This small molecule binds to this protein.
Small molecule (SMILES): CC(=O)N[C@@H]1[C@@H](O)[C@H](O)[C@@H](CO)O[C@H]1O

Sequence of chain 1.A:
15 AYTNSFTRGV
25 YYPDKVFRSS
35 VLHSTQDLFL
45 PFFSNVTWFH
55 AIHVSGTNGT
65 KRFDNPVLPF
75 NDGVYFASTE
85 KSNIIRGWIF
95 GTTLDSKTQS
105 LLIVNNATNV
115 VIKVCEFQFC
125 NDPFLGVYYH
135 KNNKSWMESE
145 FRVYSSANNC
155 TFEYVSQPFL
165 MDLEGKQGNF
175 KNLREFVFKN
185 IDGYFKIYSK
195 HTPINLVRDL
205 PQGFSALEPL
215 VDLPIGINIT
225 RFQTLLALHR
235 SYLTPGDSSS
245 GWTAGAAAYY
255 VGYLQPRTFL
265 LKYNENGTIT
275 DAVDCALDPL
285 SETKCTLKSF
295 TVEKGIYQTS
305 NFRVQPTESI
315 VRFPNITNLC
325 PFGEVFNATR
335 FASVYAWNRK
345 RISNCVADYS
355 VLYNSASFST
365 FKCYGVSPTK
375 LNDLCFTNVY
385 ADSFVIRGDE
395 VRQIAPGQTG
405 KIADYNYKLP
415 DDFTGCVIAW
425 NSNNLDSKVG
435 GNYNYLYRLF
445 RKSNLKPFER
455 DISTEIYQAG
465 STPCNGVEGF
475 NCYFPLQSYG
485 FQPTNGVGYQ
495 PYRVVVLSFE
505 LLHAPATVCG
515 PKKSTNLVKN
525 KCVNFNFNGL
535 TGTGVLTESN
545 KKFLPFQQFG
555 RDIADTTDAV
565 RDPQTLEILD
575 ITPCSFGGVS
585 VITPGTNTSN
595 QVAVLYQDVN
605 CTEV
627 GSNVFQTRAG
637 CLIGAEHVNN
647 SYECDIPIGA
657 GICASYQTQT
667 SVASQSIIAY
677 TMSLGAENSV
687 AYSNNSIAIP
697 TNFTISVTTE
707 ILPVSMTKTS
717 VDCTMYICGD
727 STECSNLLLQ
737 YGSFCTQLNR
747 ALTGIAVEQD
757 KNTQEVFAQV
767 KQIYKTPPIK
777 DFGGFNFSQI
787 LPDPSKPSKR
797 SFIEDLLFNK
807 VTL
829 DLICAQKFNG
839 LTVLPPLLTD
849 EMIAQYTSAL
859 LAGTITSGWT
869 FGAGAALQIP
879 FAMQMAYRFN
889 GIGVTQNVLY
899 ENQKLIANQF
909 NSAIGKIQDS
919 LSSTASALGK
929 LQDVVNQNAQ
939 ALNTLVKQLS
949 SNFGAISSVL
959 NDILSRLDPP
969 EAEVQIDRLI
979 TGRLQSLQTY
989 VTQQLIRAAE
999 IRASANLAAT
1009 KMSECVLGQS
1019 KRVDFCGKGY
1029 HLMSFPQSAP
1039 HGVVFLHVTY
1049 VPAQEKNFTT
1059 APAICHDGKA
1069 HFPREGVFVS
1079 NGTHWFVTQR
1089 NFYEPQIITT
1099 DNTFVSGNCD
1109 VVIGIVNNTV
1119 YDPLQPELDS

Binding-site contacts:
Ligand atom C1 contacts residue GLN568 of chain 1.A at 4.0 Å.
Ligand atom O5 contacts residue ASN319 of chain 1.A at 2.4 Å (h-bond).
Ligand atom C4 contacts residue ASN319 of chain 1.A at 4.2 Å.
Ligand atom O5 contacts residue GLN568 of chain 1.A at 4.0 Å.
Ligand atom O7 contacts residue ASN319 of chain 1.A at 3.2 Å (h-bond).
Ligand atom C5 contacts residue GLN568 of chain 1.A at 3.6 Å.
Ligand atom C5 contacts residue ASN319 of chain 1.A at 3.7 Å.
Ligand atom C1 contacts residue ASN319 of chain 1.A at 1.4 Å.
Ligand atom C3 contacts residue ASN319 of chain 1.A at 3.8 Å.
Ligand atom C7 contacts residue ASN319 of chain 1.A at 3.5 Å.
Ligand atom C2 contacts residue ASN319 of chain 1.A at 2.5 Å.
Ligand atom N2 contacts residue ASN319 of chain 1.A at 2.9 Å (h-bond).
Ligand atom C6 contacts residue THR569 of chain 1.A at 4.2 Å.
Ligand atom C8 contacts residue ASN319 of chain 1.A at 3.7 Å.
Ligand atom C6 contacts residue GLN568 of chain 1.A at 4.3 Å.